Sequence of chain 1.B:
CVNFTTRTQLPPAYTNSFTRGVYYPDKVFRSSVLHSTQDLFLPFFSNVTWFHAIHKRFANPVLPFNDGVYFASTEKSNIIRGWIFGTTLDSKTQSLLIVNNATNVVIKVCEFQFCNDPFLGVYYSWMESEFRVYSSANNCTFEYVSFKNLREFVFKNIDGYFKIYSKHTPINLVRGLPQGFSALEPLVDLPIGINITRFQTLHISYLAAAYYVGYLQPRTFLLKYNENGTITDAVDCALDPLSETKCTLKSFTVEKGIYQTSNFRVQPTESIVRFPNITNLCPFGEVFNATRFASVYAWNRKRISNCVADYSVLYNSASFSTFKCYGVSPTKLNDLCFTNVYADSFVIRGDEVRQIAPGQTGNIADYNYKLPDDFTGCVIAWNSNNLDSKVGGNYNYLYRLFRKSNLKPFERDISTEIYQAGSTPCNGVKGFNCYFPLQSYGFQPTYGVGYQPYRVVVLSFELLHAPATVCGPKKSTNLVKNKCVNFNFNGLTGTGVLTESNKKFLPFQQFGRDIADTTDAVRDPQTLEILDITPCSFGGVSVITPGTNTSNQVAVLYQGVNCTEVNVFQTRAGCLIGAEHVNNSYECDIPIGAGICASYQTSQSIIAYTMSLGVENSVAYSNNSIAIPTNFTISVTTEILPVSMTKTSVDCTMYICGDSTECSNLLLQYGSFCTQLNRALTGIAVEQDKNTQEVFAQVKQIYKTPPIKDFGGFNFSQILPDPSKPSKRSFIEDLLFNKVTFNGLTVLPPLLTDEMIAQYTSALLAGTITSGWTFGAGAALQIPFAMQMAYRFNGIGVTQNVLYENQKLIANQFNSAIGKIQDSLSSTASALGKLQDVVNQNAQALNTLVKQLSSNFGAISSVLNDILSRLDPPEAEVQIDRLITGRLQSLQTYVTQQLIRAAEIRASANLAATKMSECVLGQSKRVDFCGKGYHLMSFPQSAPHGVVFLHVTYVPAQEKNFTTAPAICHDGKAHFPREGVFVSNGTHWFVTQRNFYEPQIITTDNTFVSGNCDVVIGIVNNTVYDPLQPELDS

Binding-site contacts:
Ligand atom C5 contacts residue LEU919 of chain 1.B at 4.4 Å (hydrophobic).
Ligand atom C2 contacts residue ASN714 of chain 1.B at 2.4 Å.
Ligand atom O7 contacts residue ASN714 of chain 1.B at 2.9 Å (h-bond).
Ligand atom C7 contacts residue ASN714 of chain 1.B at 3.1 Å.
Ligand atom C7 contacts residue LEU919 of chain 1.B at 4.1 Å (hydrophobic).
Ligand atom C3 contacts residue LEU919 of chain 1.B at 4.3 Å (hydrophobic).
Ligand atom O7 contacts residue GLN923 of chain 1.B at 4.3 Å.
Ligand atom C4 contacts residue LEU919 of chain 1.B at 4.5 Å (hydrophobic).
Ligand atom C1 contacts residue LEU919 of chain 1.B at 4.3 Å (hydrophobic).
Ligand atom O7 contacts residue LEU919 of chain 1.B at 3.1 Å.
Ligand atom C8 contacts residue ASN714 of chain 1.B at 4.3 Å.
Ligand atom C3 contacts residue ASN714 of chain 1.B at 3.8 Å.
Ligand atom O4 contacts residue LEU919 of chain 1.B at 4.0 Å.
Ligand atom O6 contacts residue ASN714 of chain 1.B at 4.4 Å.
Ligand atom C1 contacts residue ASN714 of chain 1.B at 1.4 Å.
Ligand atom C8 contacts residue GLN923 of chain 1.B at 4.3 Å.
Ligand atom O5 contacts residue ASN714 of chain 1.B at 2.3 Å (h-bond).
Ligand atom C6 contacts residue GLN923 of chain 1.B at 4.1 Å.
Ligand atom C5 contacts residue GLN923 of chain 1.B at 3.9 Å.
Ligand atom C5 contacts residue ASN714 of chain 1.B at 3.6 Å.
Ligand atom C4 contacts residue ASN714 of chain 1.B at 4.2 Å.
Ligand atom N2 contacts residue ASN714 of chain 1.B at 2.9 Å (h-bond).

This small molecule binds to this protein.
Small molecule (SMILES): CC(=O)N[C@H]1[C@H](O[C@H]2[C@H](O)[C@@H](NC(C)=O)CO[C@@H]2CO)O[C@H](CO)[C@@H](O)[C@@H]1O